Binding-site contacts:
Ligand atom O1B contacts residue ALA39 of chain 1.A at 2.9 Å (h-bond).
Ligand atom C8 contacts residue TYR11 of chain 1.A at 3.4 Å (hydrophobic).
Ligand atom PA contacts residue ALA39 of chain 1.A at 3.4 Å.
Ligand atom O3G contacts residue GLY140 of chain 1.C at 3.1 Å.
Ligand atom O2B contacts residue SER42 of chain 1.A at 3.3 Å.
Ligand atom C4 contacts residue TYR11 of chain 1.A at 3.4 Å (hydrophobic).
Ligand atom O3' contacts residue LYS130 of chain 1.C at 3.3 Å (salt-bridge).
Ligand atom O1B contacts residue HIS36 of chain 1.A at 3.2 Å (h-bond).
Ligand atom C4 contacts residue GLN137 of chain 1.C at 3.3 Å.
Ligand atom N1 contacts residue GLN137 of chain 1.C at 3.3 Å.
Ligand atom C2 contacts residue TYR11 of chain 1.A at 3.4 Å (hydrophobic).
Ligand atom O2' contacts residue LYS130 of chain 1.C at 3.1 Å (salt-bridge).
Ligand atom PA contacts residue SER42 of chain 1.A at 3.3 Å.
Ligand atom O3A contacts residue SER139 of chain 1.C at 3.3 Å (h-bond).
Ligand atom O2A contacts residue GLY40 of chain 1.A at 3.2 Å.
Ligand atom O2A contacts residue SER42 of chain 1.A at 2.5 Å (h-bond).
Ligand atom O3B contacts residue SER37 of chain 1.A at 3.3 Å (h-bond).
Ligand atom O1A contacts residue SER42 of chain 1.A at 2.4 Å (h-bond).
Ligand atom PG contacts residue SER139 of chain 1.C at 3.4 Å.
Ligand atom O3A contacts residue ALA39 of chain 1.A at 2.9 Å (h-bond).
Ligand atom O3B contacts residue SER139 of chain 1.C at 3.1 Å (h-bond).
Ligand atom PA contacts residue SER139 of chain 1.C at 3.4 Å.
Ligand atom O1B contacts residue SER37 of chain 1.A at 2.9 Å (h-bond).
Ligand atom O1A contacts residue SER139 of chain 1.C at 2.6 Å (h-bond).
Ligand atom O2A contacts residue ALA39 of chain 1.A at 3.0 Å (h-bond).
Ligand atom PB contacts residue SER37 of chain 1.A at 3.4 Å.
Ligand atom S1G contacts residue GLN86 of chain 1.A at 3.1 Å (h-bond).
Ligand atom C3' contacts residue GLU142 of chain 1.C at 3.4 Å.
Ligand atom N7 contacts residue TYR11 of chain 1.A at 3.4 Å (h-bond).
Ligand atom O1B contacts residue LYS41 of chain 1.A at 2.8 Å (salt-bridge).
Ligand atom O2G contacts residue GLN86 of chain 1.A at 2.8 Å (h-bond).
Ligand atom N1 contacts residue TYR11 of chain 1.A at 3.4 Å.
Ligand atom S1G contacts residue SER139 of chain 1.C at 2.7 Å (h-bond).
Ligand atom C5 contacts residue TYR11 of chain 1.A at 3.4 Å (hydrophobic).
Ligand atom O3G contacts residue GLN86 of chain 1.A at 3.2 Å (h-bond).
Ligand atom PG contacts residue GLN86 of chain 1.A at 3.3 Å.
Ligand atom PB contacts residue ALA39 of chain 1.A at 3.4 Å.
Ligand atom O3G contacts residue GLY141 of chain 1.C at 2.5 Å (h-bond).
Ligand atom C2' contacts residue GLU142 of chain 1.C at 3.3 Å.
Ligand atom O2A contacts residue LYS41 of chain 1.A at 2.6 Å (salt-bridge).

The protein below binds the small molecule below.
Small molecule (SMILES): Nc1ncnc2c1ncn2[C@@H]1O[C@H](COP(=O)(O)OP(=O)(O)OP(O)(O)=S)[C@@H](O)[C@H]1O

Sequence of chain 1.C:
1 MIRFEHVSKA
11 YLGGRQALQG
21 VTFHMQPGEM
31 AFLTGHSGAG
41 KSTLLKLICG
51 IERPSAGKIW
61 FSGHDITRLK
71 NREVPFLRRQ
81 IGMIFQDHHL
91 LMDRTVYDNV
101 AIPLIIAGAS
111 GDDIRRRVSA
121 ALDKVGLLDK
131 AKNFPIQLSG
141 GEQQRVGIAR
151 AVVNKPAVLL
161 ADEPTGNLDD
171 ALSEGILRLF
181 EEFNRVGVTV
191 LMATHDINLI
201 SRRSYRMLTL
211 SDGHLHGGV

Sequence of chain 1.A:
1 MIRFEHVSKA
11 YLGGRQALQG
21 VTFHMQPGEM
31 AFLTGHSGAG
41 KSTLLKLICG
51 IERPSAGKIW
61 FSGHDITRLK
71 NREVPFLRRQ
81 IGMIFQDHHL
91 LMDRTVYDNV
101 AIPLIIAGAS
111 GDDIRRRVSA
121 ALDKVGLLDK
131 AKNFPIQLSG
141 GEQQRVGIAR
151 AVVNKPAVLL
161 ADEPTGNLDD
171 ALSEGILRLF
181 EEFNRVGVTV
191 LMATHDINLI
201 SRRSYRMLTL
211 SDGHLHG